Binding-site contacts:
Ligand atom C25 contacts residue LEU949 of chain 1.A at 4.1 Å (hydrophobic).
Ligand atom C6 contacts residue ILE972 of chain 1.A at 4.0 Å (hydrophobic).
Ligand atom C5 contacts residue PRO1015 of chain 1.D at 3.8 Å (hydrophobic).
Ligand atom C6 contacts residue PHE976 of chain 1.A at 3.8 Å (hydrophobic).
Ligand atom C24 contacts residue TYR979 of chain 1.A at 4.1 Å (hydrophobic).
Ligand atom C16 contacts residue LEU975 of chain 1.A at 3.7 Å (hydrophobic).
Ligand atom C26 contacts residue LEU946 of chain 1.A at 3.8 Å (hydrophobic).
Ligand atom C4 contacts residue ARG1012 of chain 1.D at 3.6 Å.
Ligand atom C6 contacts residue PRO1015 of chain 1.D at 3.7 Å (hydrophobic).
Ligand atom C19 contacts residue PHE1016 of chain 1.D at 3.8 Å (hydrophobic).
Ligand atom C19 contacts residue PRO1015 of chain 1.D at 4.1 Å (hydrophobic).
Ligand atom C3 contacts residue ARG1012 of chain 1.D at 4.1 Å.
Ligand atom C12 contacts residue LEU975 of chain 1.A at 4.0 Å (hydrophobic).
Ligand atom O1 contacts residue ARG1012 of chain 1.D at 2.9 Å (salt-bridge).
Ligand atom C18 contacts residue ALA1019 of chain 1.D at 4.1 Å (hydrophobic).
Ligand atom C3 contacts residue ILE972 of chain 1.A at 3.9 Å (hydrophobic).
Ligand atom C15 contacts residue LEU975 of chain 1.A at 3.8 Å (hydrophobic).
Ligand atom C4 contacts residue PHE1003 of chain 1.D at 3.6 Å (hydrophobic).
Ligand atom C25 contacts residue TYR979 of chain 1.A at 3.8 Å (hydrophobic).
Ligand atom C18 contacts residue PHE1016 of chain 1.D at 3.8 Å (hydrophobic).
Ligand atom O1 contacts residue ILE972 of chain 1.A at 4.1 Å.
Ligand atom C2 contacts residue CLR1 of chain 1.GA at 3.6 Å.
Ligand atom C3 contacts residue PHE1003 of chain 1.D at 3.8 Å (hydrophobic).
Ligand atom C26 contacts residue LEU945 of chain 1.A at 3.8 Å (hydrophobic).
Ligand atom C19 contacts residue ARG1012 of chain 1.D at 3.4 Å.
Ligand atom C5 contacts residue ILE972 of chain 1.A at 4.2 Å (hydrophobic).
Ligand atom C27 contacts residue TYR979 of chain 1.A at 3.9 Å (hydrophobic).
Ligand atom C4 contacts residue ILE972 of chain 1.A at 4.2 Å (hydrophobic).
Ligand atom C7 contacts residue PHE976 of chain 1.A at 3.6 Å (hydrophobic).
Ligand atom C26 contacts residue LEU949 of chain 1.A at 4.1 Å (hydrophobic).
Ligand atom C1 contacts residue CLR1 of chain 1.GA at 3.8 Å.
Ligand atom C26 contacts residue VAL942 of chain 1.A at 3.6 Å (hydrophobic).
Ligand atom O1 contacts residue PHE1003 of chain 1.D at 2.7 Å (h-bond).
Ligand atom C27 contacts residue VAL942 of chain 1.A at 3.9 Å (hydrophobic).
Ligand atom C24 contacts residue LEU946 of chain 1.A at 4.0 Å (hydrophobic).
Ligand atom C4 contacts residue PRO1015 of chain 1.D at 4.0 Å (hydrophobic).
Ligand atom C22 contacts residue TYR979 of chain 1.A at 4.0 Å (hydrophobic).
Ligand atom C2 contacts residue ARG1012 of chain 1.D at 4.1 Å.
Ligand atom C24 contacts residue LEU949 of chain 1.A at 3.9 Å (hydrophobic).
Ligand atom C16 contacts residue TYR979 of chain 1.A at 3.9 Å (hydrophobic).

The small molecule below binds the protein below.
Small molecule (SMILES): CC(C)CCC[C@@H](C)[C@H]1CC[C@H]2[C@@H]3CC=C4C[C@@H](O)CC[C@]4(C)[C@H]3CC[C@]12C

Sequence of chain 1.A:
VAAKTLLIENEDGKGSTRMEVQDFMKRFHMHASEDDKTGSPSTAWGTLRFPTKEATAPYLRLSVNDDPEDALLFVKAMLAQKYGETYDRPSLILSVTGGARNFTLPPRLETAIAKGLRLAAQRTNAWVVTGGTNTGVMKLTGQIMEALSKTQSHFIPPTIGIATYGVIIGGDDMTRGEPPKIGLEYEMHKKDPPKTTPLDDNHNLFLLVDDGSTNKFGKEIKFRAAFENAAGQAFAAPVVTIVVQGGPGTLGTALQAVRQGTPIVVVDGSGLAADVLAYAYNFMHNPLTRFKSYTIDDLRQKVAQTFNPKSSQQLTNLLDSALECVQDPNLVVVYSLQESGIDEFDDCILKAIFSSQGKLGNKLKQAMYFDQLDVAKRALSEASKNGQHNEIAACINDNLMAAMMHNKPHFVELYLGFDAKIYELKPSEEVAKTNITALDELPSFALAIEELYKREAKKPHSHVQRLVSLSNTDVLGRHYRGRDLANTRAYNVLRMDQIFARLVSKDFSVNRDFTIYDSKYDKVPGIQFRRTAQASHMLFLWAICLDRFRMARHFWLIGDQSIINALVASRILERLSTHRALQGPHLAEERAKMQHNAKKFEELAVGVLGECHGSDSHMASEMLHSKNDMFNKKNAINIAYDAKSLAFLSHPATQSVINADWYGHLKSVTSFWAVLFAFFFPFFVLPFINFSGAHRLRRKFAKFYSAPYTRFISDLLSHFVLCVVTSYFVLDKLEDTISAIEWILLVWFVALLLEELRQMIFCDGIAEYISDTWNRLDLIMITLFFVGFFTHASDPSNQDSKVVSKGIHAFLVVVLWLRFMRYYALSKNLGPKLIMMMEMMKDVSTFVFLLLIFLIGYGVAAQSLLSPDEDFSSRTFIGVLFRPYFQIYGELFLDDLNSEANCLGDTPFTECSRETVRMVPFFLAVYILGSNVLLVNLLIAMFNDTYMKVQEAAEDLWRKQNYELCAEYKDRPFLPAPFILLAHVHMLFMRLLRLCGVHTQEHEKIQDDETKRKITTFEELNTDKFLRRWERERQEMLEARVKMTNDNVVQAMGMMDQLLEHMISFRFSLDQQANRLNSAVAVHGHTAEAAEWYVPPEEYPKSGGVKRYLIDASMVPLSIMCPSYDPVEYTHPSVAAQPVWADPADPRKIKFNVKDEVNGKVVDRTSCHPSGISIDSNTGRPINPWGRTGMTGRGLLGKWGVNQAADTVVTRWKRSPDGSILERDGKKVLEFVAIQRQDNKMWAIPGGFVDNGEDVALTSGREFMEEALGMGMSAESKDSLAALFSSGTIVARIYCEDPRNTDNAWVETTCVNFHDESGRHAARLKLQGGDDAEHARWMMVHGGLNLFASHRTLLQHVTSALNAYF

Sequence of chain 1.D:
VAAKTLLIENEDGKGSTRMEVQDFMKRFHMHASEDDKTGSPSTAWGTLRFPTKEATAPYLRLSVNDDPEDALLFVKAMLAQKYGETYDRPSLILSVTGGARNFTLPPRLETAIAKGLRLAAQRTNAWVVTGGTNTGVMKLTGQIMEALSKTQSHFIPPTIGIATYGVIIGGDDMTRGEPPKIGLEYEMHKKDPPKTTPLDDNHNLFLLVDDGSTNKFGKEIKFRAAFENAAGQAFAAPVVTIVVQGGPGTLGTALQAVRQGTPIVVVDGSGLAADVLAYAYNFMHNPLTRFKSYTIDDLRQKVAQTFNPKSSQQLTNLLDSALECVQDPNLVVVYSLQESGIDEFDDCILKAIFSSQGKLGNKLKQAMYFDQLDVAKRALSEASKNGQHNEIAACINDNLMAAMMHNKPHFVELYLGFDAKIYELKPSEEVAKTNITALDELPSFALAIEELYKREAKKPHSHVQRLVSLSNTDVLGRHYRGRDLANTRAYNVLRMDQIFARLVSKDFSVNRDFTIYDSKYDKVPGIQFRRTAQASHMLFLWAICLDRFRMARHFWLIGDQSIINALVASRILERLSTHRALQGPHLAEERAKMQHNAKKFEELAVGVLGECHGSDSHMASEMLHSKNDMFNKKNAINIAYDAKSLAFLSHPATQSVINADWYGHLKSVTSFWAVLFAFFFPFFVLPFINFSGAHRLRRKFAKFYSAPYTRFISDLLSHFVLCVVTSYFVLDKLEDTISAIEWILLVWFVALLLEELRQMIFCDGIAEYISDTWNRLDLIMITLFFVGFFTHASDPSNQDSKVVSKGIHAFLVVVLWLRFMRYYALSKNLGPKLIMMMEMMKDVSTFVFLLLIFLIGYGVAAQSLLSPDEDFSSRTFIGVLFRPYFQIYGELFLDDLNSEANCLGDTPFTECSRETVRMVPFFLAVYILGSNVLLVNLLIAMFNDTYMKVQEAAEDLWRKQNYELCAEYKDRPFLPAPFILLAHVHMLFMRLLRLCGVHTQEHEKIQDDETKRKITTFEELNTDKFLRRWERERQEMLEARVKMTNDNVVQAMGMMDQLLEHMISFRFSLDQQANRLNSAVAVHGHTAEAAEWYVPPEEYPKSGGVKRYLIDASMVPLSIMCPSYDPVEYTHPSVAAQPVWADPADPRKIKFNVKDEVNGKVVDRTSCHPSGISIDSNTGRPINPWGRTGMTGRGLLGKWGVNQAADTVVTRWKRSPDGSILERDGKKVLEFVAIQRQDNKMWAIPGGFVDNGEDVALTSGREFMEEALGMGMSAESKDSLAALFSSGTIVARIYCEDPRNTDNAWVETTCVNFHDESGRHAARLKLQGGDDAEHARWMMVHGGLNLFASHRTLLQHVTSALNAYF